Binding-site contacts:
Ligand atom CAV contacts residue TYR45 of chain 1.A at 3.5 Å (hydrophobic).
Ligand atom O contacts residue VAL74 of chain 1.A at 3.2 Å.
Ligand atom CAQ contacts residue TYR101 of chain 1.A at 3.7 Å (hydrophobic).
Ligand atom CAD contacts residue ARG61 of chain 1.A at 3.5 Å.
Ligand atom OBN contacts residue PHE65 of chain 1.A at 3.2 Å.
Ligand atom OBO contacts residue TYR101 of chain 1.A at 3.1 Å (h-bond).
Ligand atom OAG contacts residue LEU116 of chain 1.A at 3.7 Å.
Ligand atom CBS contacts residue PHE65 of chain 1.A at 3.4 Å (hydrophobic).
Ligand atom CAN contacts residue GLN73 of chain 1.A at 3.6 Å.
Ligand atom CAA contacts residue GLY72 of chain 1.A at 3.0 Å.
Ligand atom CAR contacts residue ASP56 of chain 1.A at 3.3 Å.
Ligand atom CAU contacts residue TRP78 of chain 1.A at 3.7 Å (hydrophobic).
Ligand atom CCD contacts residue ASP56 of chain 1.A at 3.5 Å.
Ligand atom CAC contacts residue TYR101 of chain 1.A at 3.5 Å (hydrophobic).
Ligand atom CBC contacts residue TYR101 of chain 1.A at 3.3 Å (hydrophobic).
Ligand atom CAP contacts residue TYR101 of chain 1.A at 3.6 Å (hydrophobic).
Ligand atom CBQ contacts residue TYR101 of chain 1.A at 3.7 Å (hydrophobic).
Ligand atom CBZ contacts residue LYS109 of chain 1.A at 3.6 Å.
Ligand atom CAD contacts residue ASP56 of chain 1.A at 3.6 Å.
Ligand atom CAB contacts residue TYR101 of chain 1.A at 3.5 Å (hydrophobic).
Ligand atom OBK contacts residue LYS109 of chain 1.A at 3.7 Å.
Ligand atom CAA contacts residue VAL74 of chain 1.A at 3.5 Å (hydrophobic).
Ligand atom OBL contacts residue LYS109 of chain 1.A at 3.1 Å (salt-bridge).
Ligand atom CAC contacts residue SER106 of chain 1.A at 3.4 Å.
Ligand atom CAN contacts residue VAL74 of chain 1.A at 3.7 Å (hydrophobic).
Ligand atom CB contacts residue TRP78 of chain 1.A at 3.5 Å (hydrophobic).
Ligand atom CAC contacts residue ILE110 of chain 1.A at 3.7 Å (hydrophobic).
Ligand atom OAG contacts residue TYR101 of chain 1.A at 3.0 Å (h-bond).
Ligand atom CAM contacts residue GLN73 of chain 1.A at 3.2 Å.
Ligand atom CBD contacts residue TYR45 of chain 1.A at 3.7 Å (hydrophobic).
Ligand atom CAO contacts residue GLN73 of chain 1.A at 3.6 Å.
Ligand atom CAY contacts residue PHE65 of chain 1.A at 3.6 Å (hydrophobic).
Ligand atom C contacts residue TYR101 of chain 1.A at 3.3 Å (hydrophobic).
Ligand atom CBA contacts residue ASP56 of chain 1.A at 3.6 Å.
Ligand atom CAK contacts residue PHE65 of chain 1.A at 3.6 Å (hydrophobic).
Ligand atom O contacts residue ILE75 of chain 1.A at 2.9 Å (h-bond).
Ligand atom CAY contacts residue GLN73 of chain 1.A at 3.3 Å.
Ligand atom CAN contacts residue GLY72 of chain 1.A at 3.4 Å.
Ligand atom CBF contacts residue GLN73 of chain 1.A at 3.4 Å.
Ligand atom OBH contacts residue VAL74 of chain 1.A at 3.7 Å.

A protein and the small-molecule ligand that binds it are described below.
Small molecule (SMILES): COc1ccc(CC[C@@H](OC(=O)[C@@H]2CCCCN2C(=O)[C@H](c2cc(OC)c(OC)c(OC)c2)[C@@H]2C=CCCC2)c2cccc(OCCN3CCOCC3)c2)cc1OC

Sequence of chain 1.A:
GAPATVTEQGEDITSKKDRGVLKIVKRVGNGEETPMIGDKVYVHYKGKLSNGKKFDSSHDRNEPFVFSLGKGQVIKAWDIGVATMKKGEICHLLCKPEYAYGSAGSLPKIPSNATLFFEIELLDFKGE